Binding-site contacts:
Ligand atom C5 contacts residue ASN740 of chain 1.A at 3.6 Å.
Ligand atom O5 contacts residue ASN740 of chain 1.A at 2.4 Å (h-bond).
Ligand atom C8 contacts residue ASN740 of chain 1.A at 4.2 Å.
Ligand atom O7 contacts residue ASP827 of chain 1.B at 4.4 Å.
Ligand atom C1 contacts residue ASN740 of chain 1.A at 1.4 Å.
Ligand atom C3 contacts residue ASN740 of chain 1.A at 3.8 Å.
Ligand atom N2 contacts residue ASN740 of chain 1.A at 2.9 Å (h-bond).
Ligand atom C4 contacts residue ASN740 of chain 1.A at 4.2 Å.
Ligand atom O7 contacts residue ASN740 of chain 1.A at 3.2 Å (h-bond).
Ligand atom C2 contacts residue ASN740 of chain 1.A at 2.5 Å.
Ligand atom C7 contacts residue ASN740 of chain 1.A at 3.2 Å.
Ligand atom C8 contacts residue ILE1161 of chain 1.A at 4.1 Å (hydrophobic).

This protein binds this small molecule.
Small molecule (SMILES): CC(=O)N[C@@H]1[C@@H](O)[C@H](O)[C@@H](CO)O[C@H]1O

Sequence of chain 1.B:
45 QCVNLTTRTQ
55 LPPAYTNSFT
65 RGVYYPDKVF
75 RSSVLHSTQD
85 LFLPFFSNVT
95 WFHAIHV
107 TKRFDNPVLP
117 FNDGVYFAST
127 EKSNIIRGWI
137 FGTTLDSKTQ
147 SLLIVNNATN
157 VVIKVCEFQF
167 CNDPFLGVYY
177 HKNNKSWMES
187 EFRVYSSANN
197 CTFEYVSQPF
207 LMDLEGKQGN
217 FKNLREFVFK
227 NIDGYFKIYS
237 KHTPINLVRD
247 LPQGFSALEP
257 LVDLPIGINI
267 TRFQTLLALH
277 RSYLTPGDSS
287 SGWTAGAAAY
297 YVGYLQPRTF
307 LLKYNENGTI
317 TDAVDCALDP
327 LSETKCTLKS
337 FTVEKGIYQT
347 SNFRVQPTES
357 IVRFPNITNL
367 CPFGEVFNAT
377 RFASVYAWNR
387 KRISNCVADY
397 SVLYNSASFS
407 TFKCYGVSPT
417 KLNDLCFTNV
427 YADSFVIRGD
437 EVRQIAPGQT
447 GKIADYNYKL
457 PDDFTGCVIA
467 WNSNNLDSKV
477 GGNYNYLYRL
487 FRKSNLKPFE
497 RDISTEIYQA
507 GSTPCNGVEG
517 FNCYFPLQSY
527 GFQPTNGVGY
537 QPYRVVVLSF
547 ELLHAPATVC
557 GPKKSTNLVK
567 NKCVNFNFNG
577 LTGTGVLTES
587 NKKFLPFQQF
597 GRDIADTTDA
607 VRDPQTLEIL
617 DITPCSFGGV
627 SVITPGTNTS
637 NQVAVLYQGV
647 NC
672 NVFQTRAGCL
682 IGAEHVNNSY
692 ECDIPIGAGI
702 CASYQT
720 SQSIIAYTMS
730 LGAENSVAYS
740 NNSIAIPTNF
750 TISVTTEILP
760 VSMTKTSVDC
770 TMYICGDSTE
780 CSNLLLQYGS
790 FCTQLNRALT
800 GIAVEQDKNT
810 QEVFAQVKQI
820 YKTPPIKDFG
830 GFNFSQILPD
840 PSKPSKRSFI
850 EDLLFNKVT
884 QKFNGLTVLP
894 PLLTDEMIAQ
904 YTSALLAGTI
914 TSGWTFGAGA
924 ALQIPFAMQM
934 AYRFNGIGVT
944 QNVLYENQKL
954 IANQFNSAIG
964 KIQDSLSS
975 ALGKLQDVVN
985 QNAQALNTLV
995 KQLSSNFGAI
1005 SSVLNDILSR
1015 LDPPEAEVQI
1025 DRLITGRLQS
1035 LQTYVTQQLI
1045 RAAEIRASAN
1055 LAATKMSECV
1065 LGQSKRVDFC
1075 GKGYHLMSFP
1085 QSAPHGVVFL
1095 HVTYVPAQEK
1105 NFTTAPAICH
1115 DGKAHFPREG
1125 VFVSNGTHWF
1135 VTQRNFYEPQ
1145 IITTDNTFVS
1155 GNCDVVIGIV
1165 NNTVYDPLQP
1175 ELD

Sequence of chain 1.A:
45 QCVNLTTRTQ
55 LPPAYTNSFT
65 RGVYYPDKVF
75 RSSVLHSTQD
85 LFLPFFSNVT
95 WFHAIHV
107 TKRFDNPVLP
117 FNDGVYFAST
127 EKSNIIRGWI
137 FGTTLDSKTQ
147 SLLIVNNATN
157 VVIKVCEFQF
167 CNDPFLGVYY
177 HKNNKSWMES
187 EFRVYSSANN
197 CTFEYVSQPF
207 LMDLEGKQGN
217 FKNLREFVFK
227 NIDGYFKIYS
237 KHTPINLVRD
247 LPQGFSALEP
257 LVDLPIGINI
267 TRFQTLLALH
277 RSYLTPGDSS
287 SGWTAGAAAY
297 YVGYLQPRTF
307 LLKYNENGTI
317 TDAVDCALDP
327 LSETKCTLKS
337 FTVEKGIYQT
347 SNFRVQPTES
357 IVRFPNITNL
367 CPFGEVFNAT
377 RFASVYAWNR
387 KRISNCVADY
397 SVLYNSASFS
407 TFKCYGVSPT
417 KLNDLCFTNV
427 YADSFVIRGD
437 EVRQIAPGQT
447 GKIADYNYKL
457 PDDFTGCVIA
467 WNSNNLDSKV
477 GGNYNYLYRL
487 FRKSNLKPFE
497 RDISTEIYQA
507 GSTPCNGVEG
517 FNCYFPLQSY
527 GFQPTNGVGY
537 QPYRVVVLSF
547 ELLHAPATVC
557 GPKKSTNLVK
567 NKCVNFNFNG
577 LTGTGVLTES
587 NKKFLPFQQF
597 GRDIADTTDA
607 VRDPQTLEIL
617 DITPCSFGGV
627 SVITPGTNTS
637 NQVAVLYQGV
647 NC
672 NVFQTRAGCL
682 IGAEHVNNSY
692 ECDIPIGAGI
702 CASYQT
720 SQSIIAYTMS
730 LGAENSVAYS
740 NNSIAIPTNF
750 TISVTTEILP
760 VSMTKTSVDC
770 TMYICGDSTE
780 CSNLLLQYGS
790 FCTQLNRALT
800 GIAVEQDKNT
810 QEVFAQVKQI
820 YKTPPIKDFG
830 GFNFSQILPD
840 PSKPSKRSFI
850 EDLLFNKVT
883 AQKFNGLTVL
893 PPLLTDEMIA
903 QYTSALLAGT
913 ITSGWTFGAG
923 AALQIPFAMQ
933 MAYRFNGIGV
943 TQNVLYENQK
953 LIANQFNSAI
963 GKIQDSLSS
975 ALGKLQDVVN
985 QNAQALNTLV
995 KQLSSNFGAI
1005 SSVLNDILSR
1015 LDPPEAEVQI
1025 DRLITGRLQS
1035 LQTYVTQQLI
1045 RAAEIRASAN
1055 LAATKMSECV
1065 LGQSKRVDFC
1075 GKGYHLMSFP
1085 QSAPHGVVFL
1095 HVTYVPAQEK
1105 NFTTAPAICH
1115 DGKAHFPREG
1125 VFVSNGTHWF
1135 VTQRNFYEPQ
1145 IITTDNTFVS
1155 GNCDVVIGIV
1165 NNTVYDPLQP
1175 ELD